Sequence of chain 1.C:
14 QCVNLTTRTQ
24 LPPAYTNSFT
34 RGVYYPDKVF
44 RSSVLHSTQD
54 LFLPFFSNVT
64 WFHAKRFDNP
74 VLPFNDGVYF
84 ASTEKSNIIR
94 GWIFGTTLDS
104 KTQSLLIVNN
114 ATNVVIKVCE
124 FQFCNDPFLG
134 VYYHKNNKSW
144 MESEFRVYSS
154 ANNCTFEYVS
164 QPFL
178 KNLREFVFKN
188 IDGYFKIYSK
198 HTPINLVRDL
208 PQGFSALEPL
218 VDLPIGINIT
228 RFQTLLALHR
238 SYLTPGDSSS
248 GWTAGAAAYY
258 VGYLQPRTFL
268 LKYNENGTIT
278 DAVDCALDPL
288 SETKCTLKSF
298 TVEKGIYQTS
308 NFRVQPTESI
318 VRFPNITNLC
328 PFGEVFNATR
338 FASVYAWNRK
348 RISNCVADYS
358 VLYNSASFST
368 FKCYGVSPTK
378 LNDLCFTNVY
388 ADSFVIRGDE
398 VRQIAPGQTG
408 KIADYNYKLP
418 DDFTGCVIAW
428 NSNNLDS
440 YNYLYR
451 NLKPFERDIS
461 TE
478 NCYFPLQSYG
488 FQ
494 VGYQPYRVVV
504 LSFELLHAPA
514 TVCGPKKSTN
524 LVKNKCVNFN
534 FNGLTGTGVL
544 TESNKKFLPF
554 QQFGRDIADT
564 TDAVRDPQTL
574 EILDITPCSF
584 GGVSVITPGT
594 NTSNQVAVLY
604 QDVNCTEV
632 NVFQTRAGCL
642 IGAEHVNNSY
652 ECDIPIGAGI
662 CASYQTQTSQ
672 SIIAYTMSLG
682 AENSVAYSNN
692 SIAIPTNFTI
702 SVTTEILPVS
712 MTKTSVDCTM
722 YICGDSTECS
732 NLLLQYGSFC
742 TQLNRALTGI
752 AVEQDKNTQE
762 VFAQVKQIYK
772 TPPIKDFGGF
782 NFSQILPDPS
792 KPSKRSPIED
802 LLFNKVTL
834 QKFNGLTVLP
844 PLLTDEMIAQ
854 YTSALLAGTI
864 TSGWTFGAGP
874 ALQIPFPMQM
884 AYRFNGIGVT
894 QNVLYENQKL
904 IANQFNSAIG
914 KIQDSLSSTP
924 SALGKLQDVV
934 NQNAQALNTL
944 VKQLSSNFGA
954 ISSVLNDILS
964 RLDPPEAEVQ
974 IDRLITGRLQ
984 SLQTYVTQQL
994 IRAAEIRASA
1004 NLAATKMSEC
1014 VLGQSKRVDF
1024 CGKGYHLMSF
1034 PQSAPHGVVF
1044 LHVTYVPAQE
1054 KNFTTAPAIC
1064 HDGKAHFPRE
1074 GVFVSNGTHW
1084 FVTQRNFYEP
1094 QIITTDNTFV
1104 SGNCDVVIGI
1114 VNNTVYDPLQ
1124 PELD

Binding-site contacts:
Ligand atom C4 contacts residue ASN1079 of chain 1.C at 4.2 Å.
Ligand atom O5 contacts residue ASN1079 of chain 1.C at 2.3 Å (h-bond).
Ligand atom C1 contacts residue PHE1084 of chain 1.C at 4.4 Å (hydrophobic).
Ligand atom C2 contacts residue ASN1079 of chain 1.C at 2.5 Å.
Ligand atom C7 contacts residue ASN1079 of chain 1.C at 4.0 Å.
Ligand atom O5 contacts residue THR1081 of chain 1.C at 4.4 Å.
Ligand atom C5 contacts residue HIS1082 of chain 1.C at 3.5 Å.
Ligand atom C5 contacts residue PHE1084 of chain 1.C at 4.3 Å (hydrophobic).
Ligand atom C5 contacts residue THR1081 of chain 1.C at 3.8 Å.
Ligand atom O7 contacts residue ASN1079 of chain 1.C at 4.5 Å.
Ligand atom C1 contacts residue THR1081 of chain 1.C at 4.2 Å.
Ligand atom O4 contacts residue THR1081 of chain 1.C at 4.3 Å.
Ligand atom O6 contacts residue PHE1084 of chain 1.C at 4.3 Å.
Ligand atom C6 contacts residue PHE1084 of chain 1.C at 3.6 Å (hydrophobic).
Ligand atom O4 contacts residue HIS1082 of chain 1.C at 4.0 Å.
Ligand atom O5 contacts residue HIS1082 of chain 1.C at 4.5 Å.
Ligand atom C3 contacts residue THR1081 of chain 1.C at 4.1 Å.
Ligand atom O5 contacts residue PHE1084 of chain 1.C at 3.6 Å.
Ligand atom C6 contacts residue HIS1082 of chain 1.C at 3.4 Å.
Ligand atom N2 contacts residue ASN1079 of chain 1.C at 2.9 Å (h-bond).
Ligand atom C1 contacts residue ASN1079 of chain 1.C at 1.4 Å.
Ligand atom C5 contacts residue ASN1079 of chain 1.C at 3.6 Å.
Ligand atom C4 contacts residue THR1081 of chain 1.C at 4.3 Å.
Ligand atom C4 contacts residue HIS1082 of chain 1.C at 4.3 Å.
Ligand atom C3 contacts residue ASN1079 of chain 1.C at 3.8 Å.

This protein binds this small molecule.
Small molecule (SMILES): CC(=O)N[C@@H]1[C@@H](O)[C@H](O)[C@@H](CO)O[C@H]1O